Binding-site contacts:
Ligand atom CA contacts residue SER142 of chain 1.A at 3.4 Å.
Ligand atom CA contacts residue PRO89 of chain 1.A at 4.0 Å (hydrophobic).
Ligand atom CD contacts residue THR143 of chain 1.A at 3.3 Å.
Ligand atom CB contacts residue LEU138 of chain 1.A at 4.1 Å (hydrophobic).
Ligand atom C contacts residue TYR61 of chain 1.A at 3.6 Å (hydrophobic).
Ligand atom OXT contacts residue LEU90 of chain 1.A at 3.6 Å.
Ligand atom OE2 contacts residue THR143 of chain 1.A at 3.1 Å (h-bond).
Ligand atom CB contacts residue GLU193 of chain 1.A at 4.0 Å.
Ligand atom OE2 contacts residue SER142 of chain 1.A at 3.3 Å (h-bond).
Ligand atom CG contacts residue GLU193 of chain 1.A at 3.5 Å.
Ligand atom CD contacts residue GLU193 of chain 1.A at 3.9 Å.
Ligand atom CA contacts residue GLU193 of chain 1.A at 3.3 Å.
Ligand atom C contacts residue SER142 of chain 1.A at 3.5 Å.
Ligand atom OXT contacts residue TYR61 of chain 1.A at 3.5 Å.
Ligand atom OXT contacts residue SER142 of chain 1.A at 4.1 Å.
Ligand atom N contacts residue PRO89 of chain 1.A at 2.9 Å (h-bond).
Ligand atom OXT contacts residue THR91 of chain 1.A at 2.9 Å (h-bond).
Ligand atom CG contacts residue LEU138 of chain 1.A at 3.7 Å (hydrophobic).
Ligand atom CA contacts residue THR91 of chain 1.A at 3.4 Å.
Ligand atom OE2 contacts residue GLY141 of chain 1.A at 3.7 Å.
Ligand atom O contacts residue SER142 of chain 1.A at 2.8 Å (h-bond).
Ligand atom OE1 contacts residue THR143 of chain 1.A at 2.7 Å (h-bond).
Ligand atom C contacts residue ARG96 of chain 1.A at 3.5 Å.
Ligand atom OXT contacts residue PRO89 of chain 1.A at 3.7 Å.
Ligand atom N contacts residue TYR61 of chain 1.A at 4.1 Å.
Ligand atom N contacts residue TYR220 of chain 1.A at 3.6 Å.
Ligand atom C contacts residue THR91 of chain 1.A at 3.6 Å.
Ligand atom OE1 contacts residue GLU193 of chain 1.A at 3.8 Å.
Ligand atom N contacts residue THR91 of chain 1.A at 2.9 Å (h-bond).
Ligand atom N contacts residue SER142 of chain 1.A at 4.1 Å.
Ligand atom CB contacts residue TYR61 of chain 1.A at 3.4 Å (hydrophobic).
Ligand atom N contacts residue GLU193 of chain 1.A at 2.8 Å (salt-bridge).
Ligand atom OXT contacts residue ARG96 of chain 1.A at 2.8 Å (salt-bridge).
Ligand atom OE2 contacts residue LEU138 of chain 1.A at 4.1 Å.
Ligand atom CG contacts residue TYR61 of chain 1.A at 4.2 Å (hydrophobic).
Ligand atom O contacts residue TYR61 of chain 1.A at 3.3 Å.
Ligand atom O contacts residue GLY141 of chain 1.A at 3.2 Å.
Ligand atom CA contacts residue TYR61 of chain 1.A at 4.0 Å (hydrophobic).
Ligand atom CD contacts residue LEU138 of chain 1.A at 4.0 Å (hydrophobic).
Ligand atom O contacts residue ARG96 of chain 1.A at 2.8 Å (salt-bridge).

A protein and the small-molecule ligand that binds it are described below.
Small molecule (SMILES): N[C@@H](CCC(=O)O)C(=O)O

Sequence of chain 1.A:
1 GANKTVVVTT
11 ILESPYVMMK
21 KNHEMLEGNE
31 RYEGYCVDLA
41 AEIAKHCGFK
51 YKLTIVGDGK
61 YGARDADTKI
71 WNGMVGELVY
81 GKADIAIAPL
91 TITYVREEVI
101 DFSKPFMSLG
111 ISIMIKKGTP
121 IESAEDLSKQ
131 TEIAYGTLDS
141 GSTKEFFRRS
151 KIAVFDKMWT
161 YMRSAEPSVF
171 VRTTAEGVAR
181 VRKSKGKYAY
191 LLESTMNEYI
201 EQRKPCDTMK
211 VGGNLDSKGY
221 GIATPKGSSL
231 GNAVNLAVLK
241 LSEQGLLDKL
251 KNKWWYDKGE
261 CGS